Binding-site contacts:
Ligand atom O2B contacts residue GLY356 of chain 1.A at 3.4 Å.
Ligand atom N6 contacts residue ILE514 of chain 1.A at 3.4 Å.
Ligand atom C2 contacts residue ARG486 of chain 1.A at 3.2 Å.
Ligand atom C6 contacts residue ILE514 of chain 1.A at 3.5 Å (hydrophobic).
Ligand atom O1B contacts residue THR360 of chain 1.A at 3.0 Å (h-bond).
Ligand atom O2A contacts residue LYS359 of chain 1.A at 3.6 Å (salt-bridge).
Ligand atom O2B contacts residue ILE357 of chain 1.A at 2.7 Å (h-bond).
Ligand atom O3A contacts residue GLY356 of chain 1.A at 3.5 Å.
Ligand atom O4' contacts residue ARG515 of chain 1.A at 3.3 Å.
Ligand atom N7 contacts residue ILE357 of chain 1.A at 3.0 Å (h-bond).
Ligand atom O3A contacts residue ARG515 of chain 1.A at 3.5 Å (salt-bridge).
Ligand atom S1G contacts residue ARG128 of chain 1.B at 3.1 Å (salt-bridge).
Ligand atom O3' contacts residue THR361 of chain 1.A at 3.5 Å (h-bond).
Ligand atom O3' contacts residue THR299 of chain 1.A at 3.3 Å (h-bond).
Ligand atom PG contacts residue MG1 of chain 1.K at 3.4 Å.
Ligand atom PB contacts residue GLY356 of chain 1.A at 3.6 Å.
Ligand atom O2B contacts residue LYS359 of chain 1.A at 3.0 Å (salt-bridge).
Ligand atom PA contacts residue THR361 of chain 1.A at 3.5 Å.
Ligand atom O1B contacts residue MG1 of chain 1.K at 3.1 Å.
Ligand atom O2' contacts residue THR299 of chain 1.A at 2.4 Å (h-bond).
Ligand atom O2A contacts residue GLY358 of chain 1.A at 3.3 Å.
Ligand atom O3G contacts residue MG1 of chain 1.K at 2.1 Å.
Ligand atom C4 contacts residue ILE514 of chain 1.A at 3.5 Å (hydrophobic).
Ligand atom O3B contacts residue ARG515 of chain 1.A at 3.5 Å (salt-bridge).
Ligand atom S1G contacts residue ARG515 of chain 1.A at 3.6 Å (salt-bridge).
Ligand atom O1A contacts residue THR360 of chain 1.A at 3.3 Å.
Ligand atom O2G contacts residue MG1 of chain 1.K at 3.5 Å.
Ligand atom N7 contacts residue GLY358 of chain 1.A at 3.3 Å.
Ligand atom O2A contacts residue THR361 of chain 1.A at 2.7 Å (h-bond).
Ligand atom C3' contacts residue THR361 of chain 1.A at 3.4 Å.
Ligand atom O2B contacts residue GLY358 of chain 1.A at 2.5 Å (h-bond).
Ligand atom O2G contacts residue ARG157 of chain 1.B at 3.1 Å (salt-bridge).
Ligand atom C5 contacts residue ILE514 of chain 1.A at 3.6 Å (hydrophobic).
Ligand atom O5' contacts residue THR361 of chain 1.A at 3.2 Å (h-bond).
Ligand atom PG contacts residue ARG515 of chain 1.A at 3.4 Å.
Ligand atom O2A contacts residue THR360 of chain 1.A at 3.3 Å (h-bond).
Ligand atom N1 contacts residue CYS311 of chain 1.A at 3.4 Å (h-bond).
Ligand atom O3B contacts residue GLY356 of chain 1.A at 2.8 Å (h-bond).
Ligand atom N6 contacts residue CYS311 of chain 1.A at 2.9 Å (h-bond).
Ligand atom O2G contacts residue ARG515 of chain 1.A at 2.7 Å (salt-bridge).

Sequence of chain 1.A:
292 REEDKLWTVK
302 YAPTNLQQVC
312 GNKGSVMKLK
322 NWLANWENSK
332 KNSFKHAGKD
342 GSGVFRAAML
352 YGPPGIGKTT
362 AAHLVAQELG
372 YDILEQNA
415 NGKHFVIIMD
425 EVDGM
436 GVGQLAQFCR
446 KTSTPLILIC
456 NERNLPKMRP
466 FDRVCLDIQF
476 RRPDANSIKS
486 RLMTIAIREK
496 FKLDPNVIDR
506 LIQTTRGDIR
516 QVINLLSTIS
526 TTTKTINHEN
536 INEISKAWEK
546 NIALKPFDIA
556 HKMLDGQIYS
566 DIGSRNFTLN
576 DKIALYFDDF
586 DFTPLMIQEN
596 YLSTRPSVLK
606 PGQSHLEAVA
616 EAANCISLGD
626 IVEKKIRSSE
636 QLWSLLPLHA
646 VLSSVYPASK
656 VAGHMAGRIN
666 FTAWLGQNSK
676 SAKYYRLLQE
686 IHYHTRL

Sequence of chain 1.B:
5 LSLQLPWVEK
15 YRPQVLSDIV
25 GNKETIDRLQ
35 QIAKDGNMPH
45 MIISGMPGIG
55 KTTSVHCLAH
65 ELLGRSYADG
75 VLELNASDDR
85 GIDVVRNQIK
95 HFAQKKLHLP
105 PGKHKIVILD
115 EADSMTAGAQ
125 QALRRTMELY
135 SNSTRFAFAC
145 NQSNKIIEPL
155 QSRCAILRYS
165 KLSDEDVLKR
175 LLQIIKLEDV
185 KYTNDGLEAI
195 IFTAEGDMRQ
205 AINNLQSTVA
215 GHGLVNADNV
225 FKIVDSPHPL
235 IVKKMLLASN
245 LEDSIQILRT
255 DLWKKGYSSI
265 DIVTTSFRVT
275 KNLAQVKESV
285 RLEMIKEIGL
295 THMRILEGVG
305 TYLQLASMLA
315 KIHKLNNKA

A protein and the small-molecule ligand that binds it are described below.
Small molecule (SMILES): Nc1ncnc2c1ncn2[C@@H]1O[C@H](COP(=O)(O)OP(=O)(O)OP(O)(O)=S)[C@@H](O)[C@H]1O